Binding-site contacts:
Ligand atom C5 contacts residue ASN590 of chain 1.A at 3.7 Å.
Ligand atom N2 contacts residue ASN590 of chain 1.A at 2.9 Å (h-bond).
Ligand atom C4 contacts residue ASN590 of chain 1.A at 4.3 Å.
Ligand atom C7 contacts residue ASN590 of chain 1.A at 3.5 Å.
Ligand atom C2 contacts residue ASN590 of chain 1.A at 2.5 Å.
Ligand atom O7 contacts residue ASN590 of chain 1.A at 3.4 Å (h-bond).
Ligand atom C1 contacts residue ASN590 of chain 1.A at 1.4 Å.
Ligand atom O5 contacts residue ASN590 of chain 1.A at 2.4 Å (h-bond).
Ligand atom C3 contacts residue ASN590 of chain 1.A at 3.8 Å.
Ligand atom O6 contacts residue THR591 of chain 1.A at 4.3 Å.

This protein binds this small molecule.
Small molecule (SMILES): CC(=O)N[C@@H]1[C@@H](O)[C@H](O)[C@@H](CO)O[C@H]1O

Sequence of chain 1.A:
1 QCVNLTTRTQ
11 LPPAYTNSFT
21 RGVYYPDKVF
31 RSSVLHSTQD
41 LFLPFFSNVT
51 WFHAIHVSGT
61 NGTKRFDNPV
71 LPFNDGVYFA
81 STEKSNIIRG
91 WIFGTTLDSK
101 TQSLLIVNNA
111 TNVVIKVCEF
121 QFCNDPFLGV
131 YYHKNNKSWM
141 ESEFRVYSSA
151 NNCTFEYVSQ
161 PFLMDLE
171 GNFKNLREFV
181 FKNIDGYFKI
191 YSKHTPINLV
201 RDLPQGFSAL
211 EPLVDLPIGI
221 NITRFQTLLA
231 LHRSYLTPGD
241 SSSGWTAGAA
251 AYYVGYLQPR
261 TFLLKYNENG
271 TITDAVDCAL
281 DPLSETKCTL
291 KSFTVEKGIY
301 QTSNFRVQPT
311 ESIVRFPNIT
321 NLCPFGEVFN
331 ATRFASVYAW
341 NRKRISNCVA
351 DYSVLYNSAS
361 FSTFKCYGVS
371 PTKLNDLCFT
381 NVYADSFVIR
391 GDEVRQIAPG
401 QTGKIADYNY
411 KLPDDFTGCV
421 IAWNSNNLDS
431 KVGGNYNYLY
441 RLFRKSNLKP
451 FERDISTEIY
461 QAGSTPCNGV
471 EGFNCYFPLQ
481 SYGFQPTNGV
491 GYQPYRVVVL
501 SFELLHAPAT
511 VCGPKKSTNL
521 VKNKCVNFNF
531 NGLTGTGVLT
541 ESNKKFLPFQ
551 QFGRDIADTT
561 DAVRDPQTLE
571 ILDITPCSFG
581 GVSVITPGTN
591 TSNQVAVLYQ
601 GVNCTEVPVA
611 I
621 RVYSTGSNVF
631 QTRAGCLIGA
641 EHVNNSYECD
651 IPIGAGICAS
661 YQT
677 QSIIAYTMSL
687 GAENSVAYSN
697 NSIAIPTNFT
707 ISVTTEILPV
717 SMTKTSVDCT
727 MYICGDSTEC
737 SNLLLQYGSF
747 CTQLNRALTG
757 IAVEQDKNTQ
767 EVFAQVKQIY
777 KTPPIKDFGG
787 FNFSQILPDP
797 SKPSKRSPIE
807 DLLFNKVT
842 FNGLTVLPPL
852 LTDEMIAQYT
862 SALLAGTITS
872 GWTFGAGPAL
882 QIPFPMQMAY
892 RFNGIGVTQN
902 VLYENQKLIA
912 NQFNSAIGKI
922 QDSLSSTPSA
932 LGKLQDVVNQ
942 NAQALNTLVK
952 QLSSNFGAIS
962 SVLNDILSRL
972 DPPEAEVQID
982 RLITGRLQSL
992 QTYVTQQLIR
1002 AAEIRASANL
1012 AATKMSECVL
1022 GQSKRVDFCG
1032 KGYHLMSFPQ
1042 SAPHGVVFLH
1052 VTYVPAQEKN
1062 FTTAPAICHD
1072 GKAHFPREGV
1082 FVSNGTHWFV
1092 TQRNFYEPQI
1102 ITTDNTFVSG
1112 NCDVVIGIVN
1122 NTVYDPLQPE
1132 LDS